Sequence of chain 2.A:
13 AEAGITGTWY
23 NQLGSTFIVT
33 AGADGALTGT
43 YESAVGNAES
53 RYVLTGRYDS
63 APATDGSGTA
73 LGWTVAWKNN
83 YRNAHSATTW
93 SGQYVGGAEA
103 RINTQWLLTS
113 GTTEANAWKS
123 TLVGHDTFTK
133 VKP

Binding-site contacts:
Ligand atom C9 contacts residue ALA50 of chain 3.B at 3.7 Å (hydrophobic).
Ligand atom C7 contacts residue TRP79 of chain 3.B at 4.0 Å (hydrophobic).
Ligand atom C3 contacts residue ASP128 of chain 3.B at 3.8 Å.
Ligand atom N1 contacts residue LEU25 of chain 3.B at 3.5 Å.
Ligand atom C7 contacts residue SER45 of chain 3.B at 3.9 Å.
Ligand atom N2 contacts residue LEU25 of chain 3.B at 3.8 Å.
Ligand atom N1 contacts residue ASP128 of chain 3.B at 3.0 Å (salt-bridge).
Ligand atom C11 contacts residue ASN49 of chain 3.B at 3.5 Å.
Ligand atom C4 contacts residue VAL47 of chain 3.B at 3.6 Å (hydrophobic).
Ligand atom O12 contacts residue SER88 of chain 3.B at 3.4 Å (h-bond).
Ligand atom O11 contacts residue GLY48 of chain 3.B at 3.1 Å.
Ligand atom S1 contacts residue TRP92 of chain 3.B at 3.9 Å.
Ligand atom S1 contacts residue THR90 of chain 3.B at 3.3 Å (h-bond).
Ligand atom N3 contacts residue SER45 of chain 3.B at 3.7 Å.
Ligand atom C10 contacts residue TRP79 of chain 3.B at 3.6 Å (hydrophobic).
Ligand atom C7 contacts residue VAL47 of chain 3.B at 3.3 Å (hydrophobic).
Ligand atom C9 contacts residue VAL47 of chain 3.B at 3.4 Å (hydrophobic).
Ligand atom N3 contacts residue SER27 of chain 3.B at 2.9 Å (h-bond).
Ligand atom C8 contacts residue VAL47 of chain 3.B at 3.7 Å (hydrophobic).
Ligand atom C6 contacts residue TRP108 of chain 3.B at 3.6 Å (hydrophobic).
Ligand atom N3 contacts residue ASN23 of chain 3.B at 3.4 Å (h-bond).
Ligand atom C9 contacts residue TRP79 of chain 3.B at 3.9 Å (hydrophobic).
Ligand atom C9 contacts residue GLY48 of chain 3.B at 3.9 Å.
Ligand atom N2 contacts residue VAL47 of chain 3.B at 3.4 Å.
Ligand atom C4 contacts residue TRP120 of chain 2.A at 3.8 Å (hydrophobic).
Ligand atom N2 contacts residue SER45 of chain 3.B at 3.2 Å (h-bond).
Ligand atom C10 contacts residue ASN49 of chain 3.B at 3.8 Å.
Ligand atom N3 contacts residue ASP128 of chain 3.B at 3.8 Å.
Ligand atom N3 contacts residue LEU25 of chain 3.B at 3.5 Å.
Ligand atom C3 contacts residue LEU25 of chain 3.B at 3.3 Å (hydrophobic).
Ligand atom N3 contacts residue TYR43 of chain 3.B at 2.8 Å (h-bond).
Ligand atom C5 contacts residue TRP108 of chain 3.B at 3.7 Å (hydrophobic).
Ligand atom C8 contacts residue LEU110 of chain 3.B at 3.9 Å (hydrophobic).
Ligand atom C3 contacts residue SER45 of chain 3.B at 3.9 Å.
Ligand atom C8 contacts residue TRP79 of chain 3.B at 4.0 Å (hydrophobic).
Ligand atom O11 contacts residue ASN49 of chain 3.B at 2.8 Å (h-bond).
Ligand atom C2 contacts residue TRP120 of chain 2.A at 3.8 Å (hydrophobic).
Ligand atom C3 contacts residue TYR43 of chain 3.B at 3.6 Å (hydrophobic).
Ligand atom C6 contacts residue THR90 of chain 3.B at 4.0 Å.
Ligand atom S1 contacts residue TRP79 of chain 3.B at 3.6 Å.

This small molecule binds to this protein.
Small molecule (SMILES): N=C1N[C@H]2[C@H](CS[C@H]2CCCCC(=O)O)N1

Sequence of chain 3.B:
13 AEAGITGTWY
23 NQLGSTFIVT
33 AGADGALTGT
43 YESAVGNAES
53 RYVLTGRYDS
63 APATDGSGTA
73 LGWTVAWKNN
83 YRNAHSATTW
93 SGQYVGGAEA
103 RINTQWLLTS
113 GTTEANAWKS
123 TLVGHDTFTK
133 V